Binding-site contacts:
Ligand atom C7 contacts residue ASN637 of chain 1.A at 3.3 Å.
Ligand atom N2 contacts residue ASN637 of chain 1.A at 2.9 Å (h-bond).
Ligand atom O7 contacts residue ASN637 of chain 1.A at 4.2 Å.
Ligand atom C2 contacts residue ASN637 of chain 1.A at 2.4 Å.
Ligand atom O5 contacts residue ASN637 of chain 1.A at 2.4 Å (h-bond).
Ligand atom C1 contacts residue ASN637 of chain 1.A at 1.4 Å.
Ligand atom C5 contacts residue ASN637 of chain 1.A at 3.7 Å.
Ligand atom C3 contacts residue ASN637 of chain 1.A at 3.8 Å.
Ligand atom C8 contacts residue ASN637 of chain 1.A at 3.4 Å.
Ligand atom C4 contacts residue ASN637 of chain 1.A at 4.2 Å.

Sequence of chain 1.A:
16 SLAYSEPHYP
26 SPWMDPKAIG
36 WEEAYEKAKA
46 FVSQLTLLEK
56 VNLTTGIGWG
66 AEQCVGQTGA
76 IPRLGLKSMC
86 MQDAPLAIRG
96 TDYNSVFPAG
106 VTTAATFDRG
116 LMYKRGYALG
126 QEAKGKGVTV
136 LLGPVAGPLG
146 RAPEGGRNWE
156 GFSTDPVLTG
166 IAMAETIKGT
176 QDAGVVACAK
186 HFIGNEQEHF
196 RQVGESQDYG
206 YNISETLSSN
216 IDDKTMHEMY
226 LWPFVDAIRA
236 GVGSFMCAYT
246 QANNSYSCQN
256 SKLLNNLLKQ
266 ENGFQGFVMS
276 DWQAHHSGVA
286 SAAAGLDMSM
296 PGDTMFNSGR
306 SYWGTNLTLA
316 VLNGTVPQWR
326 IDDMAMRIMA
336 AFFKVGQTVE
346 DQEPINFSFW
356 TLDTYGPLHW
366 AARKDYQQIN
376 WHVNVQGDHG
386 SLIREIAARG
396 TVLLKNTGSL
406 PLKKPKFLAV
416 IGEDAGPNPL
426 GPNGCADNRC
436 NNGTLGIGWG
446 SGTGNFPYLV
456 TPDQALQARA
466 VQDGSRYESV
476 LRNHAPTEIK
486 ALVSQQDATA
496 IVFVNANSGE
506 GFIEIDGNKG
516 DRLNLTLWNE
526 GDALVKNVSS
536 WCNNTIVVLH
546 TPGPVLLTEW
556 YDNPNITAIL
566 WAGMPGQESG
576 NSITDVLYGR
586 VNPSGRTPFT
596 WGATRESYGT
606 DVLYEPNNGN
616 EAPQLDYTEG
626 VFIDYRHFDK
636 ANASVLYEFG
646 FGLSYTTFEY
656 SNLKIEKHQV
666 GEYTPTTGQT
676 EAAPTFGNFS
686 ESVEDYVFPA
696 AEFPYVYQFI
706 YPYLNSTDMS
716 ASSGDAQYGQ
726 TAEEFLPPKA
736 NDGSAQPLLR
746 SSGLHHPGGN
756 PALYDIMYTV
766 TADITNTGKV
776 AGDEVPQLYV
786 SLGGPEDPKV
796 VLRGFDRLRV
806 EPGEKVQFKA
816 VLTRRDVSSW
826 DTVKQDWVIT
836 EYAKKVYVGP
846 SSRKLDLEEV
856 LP

The protein below binds the small molecule below.
Small molecule (SMILES): CC(=O)N[C@@H]1[C@@H](O)[C@H](O)[C@@H](CO)O[C@H]1O